Binding-site contacts:
Ligand atom C6 contacts residue GLY109 of chain 1.B at 4.3 Å.
Ligand atom C6 contacts residue TYR69 of chain 1.B at 3.9 Å (hydrophobic).
Ligand atom C1 contacts residue GLY109 of chain 1.B at 4.2 Å.
Ligand atom O6 contacts residue ASP110 of chain 1.B at 3.0 Å (salt-bridge).
Ligand atom O5 contacts residue ASP110 of chain 1.B at 3.0 Å (salt-bridge).
Ligand atom C4 contacts residue GLY13 of chain 1.A at 3.4 Å.
Ligand atom O6 contacts residue GLY109 of chain 1.B at 3.2 Å (h-bond).
Ligand atom C1 contacts residue ASP110 of chain 1.B at 3.7 Å.
Ligand atom O2 contacts residue ASP110 of chain 1.B at 4.4 Å.
Ligand atom C5 contacts residue ASP110 of chain 1.B at 3.9 Å.
Ligand atom O4 contacts residue ASP113 of chain 1.B at 2.5 Å (salt-bridge).
Ligand atom C4 contacts residue GLY109 of chain 1.B at 4.4 Å.
Ligand atom O4 contacts residue GLY13 of chain 1.A at 3.4 Å (h-bond).
Ligand atom C2 contacts residue GLY13 of chain 1.A at 4.5 Å.
Ligand atom O2 contacts residue GLY13 of chain 1.A at 3.7 Å.
Ligand atom O6 contacts residue ALA108 of chain 1.B at 4.3 Å.
Ligand atom O1 contacts residue ASP110 of chain 1.B at 3.6 Å (salt-bridge).
Ligand atom O3 contacts residue GLY13 of chain 1.A at 2.9 Å (h-bond).
Ligand atom O4 contacts residue GLY12 of chain 1.A at 3.5 Å.
Ligand atom C6 contacts residue ASP113 of chain 1.B at 3.4 Å.
Ligand atom O5 contacts residue GLY109 of chain 1.B at 3.6 Å.
Ligand atom C3 contacts residue GLY13 of chain 1.A at 3.7 Å.
Ligand atom C6 contacts residue ASP110 of chain 1.B at 3.7 Å.
Ligand atom O4 contacts residue TYR69 of chain 1.B at 4.2 Å.
Ligand atom O6 contacts residue TYR111 of chain 1.B at 2.8 Å (h-bond).
Ligand atom C5 contacts residue ASP113 of chain 1.B at 4.0 Å.
Ligand atom C2 contacts residue GLY109 of chain 1.B at 4.3 Å.
Ligand atom C6 contacts residue TYR111 of chain 1.B at 3.5 Å (hydrophobic).
Ligand atom C5 contacts residue GLY109 of chain 1.B at 4.3 Å.
Ligand atom O6 contacts residue ASP113 of chain 1.B at 2.7 Å (salt-bridge).
Ligand atom C4 contacts residue ASP113 of chain 1.B at 3.3 Å.
Ligand atom O3 contacts residue GLY12 of chain 1.A at 3.8 Å.
Ligand atom C4 contacts residue GLY12 of chain 1.A at 4.2 Å.
Ligand atom O2 contacts residue GLY109 of chain 1.B at 3.3 Å.

Sequence of chain 1.B:
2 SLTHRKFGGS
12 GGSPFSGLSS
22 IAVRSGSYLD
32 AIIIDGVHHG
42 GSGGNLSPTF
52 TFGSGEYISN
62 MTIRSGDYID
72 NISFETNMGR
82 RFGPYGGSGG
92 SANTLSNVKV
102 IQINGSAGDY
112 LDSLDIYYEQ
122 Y

Sequence of chain 1.A:
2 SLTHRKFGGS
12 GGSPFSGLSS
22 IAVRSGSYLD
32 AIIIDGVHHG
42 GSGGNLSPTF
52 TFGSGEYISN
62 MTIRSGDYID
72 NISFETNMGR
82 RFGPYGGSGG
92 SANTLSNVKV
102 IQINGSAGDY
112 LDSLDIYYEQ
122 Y

This small molecule binds to this protein.
Small molecule (SMILES): OC[C@H]1O[C@H](O)[C@@H](O)[C@@H](O)[C@@H]1O